Sequence of chain 1.A:
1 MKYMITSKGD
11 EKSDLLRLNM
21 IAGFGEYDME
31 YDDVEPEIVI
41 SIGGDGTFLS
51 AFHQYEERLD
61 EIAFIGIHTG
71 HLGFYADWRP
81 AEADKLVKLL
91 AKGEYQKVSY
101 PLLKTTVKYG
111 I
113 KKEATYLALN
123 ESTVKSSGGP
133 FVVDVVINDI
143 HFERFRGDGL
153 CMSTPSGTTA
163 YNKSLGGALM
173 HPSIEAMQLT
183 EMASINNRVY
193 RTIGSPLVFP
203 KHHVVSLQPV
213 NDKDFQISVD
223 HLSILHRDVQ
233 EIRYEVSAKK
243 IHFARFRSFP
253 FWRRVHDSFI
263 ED

Binding-site contacts:
Ligand atom C3' contacts residue GLU123 of chain 1.A at 3.4 Å.
Ligand atom N7 contacts residue TYR163 of chain 1.A at 3.5 Å.
Ligand atom N6 contacts residue ASP150 of chain 1.C at 2.5 Å (salt-bridge).
Ligand atom C2 contacts residue ILE187 of chain 1.C at 3.7 Å (hydrophobic).
Ligand atom C6 contacts residue TYR163 of chain 1.A at 3.5 Å (hydrophobic).
Ligand atom C2' contacts residue TYR163 of chain 1.A at 3.8 Å (hydrophobic).
Ligand atom C5 contacts residue TYR163 of chain 1.A at 3.4 Å (hydrophobic).
Ligand atom N1 contacts residue ALA185 of chain 1.C at 3.7 Å.
Ligand atom CAN contacts residue PRO132 of chain 1.C at 3.7 Å (hydrophobic).
Ligand atom CAK contacts residue GLY149 of chain 1.C at 3.3 Å.
Ligand atom C2 contacts residue SER166 of chain 1.A at 3.2 Å.
Ligand atom CAG contacts residue HIS223 of chain 1.A at 3.8 Å.
Ligand atom OAB contacts residue HIS223 of chain 1.A at 3.2 Å (h-bond).
Ligand atom O2' contacts residue GLU123 of chain 1.A at 2.5 Å (salt-bridge).
Ligand atom CAY contacts residue GLY149 of chain 1.C at 3.7 Å.
Ligand atom C2' contacts residue GLU123 of chain 1.A at 3.4 Å.
Ligand atom CAY contacts residue PRO132 of chain 1.C at 3.5 Å (hydrophobic).
Ligand atom N3 contacts residue TYR163 of chain 1.A at 3.6 Å (h-bond).
Ligand atom N7 contacts residue ASP150 of chain 1.C at 3.8 Å.
Ligand atom C6 contacts residue ASP150 of chain 1.C at 3.7 Å.
Ligand atom CAO contacts residue TYR163 of chain 1.A at 3.5 Å (hydrophobic).
Ligand atom CAJ contacts residue PRO132 of chain 1.C at 3.8 Å (hydrophobic).
Ligand atom O2' contacts residue ASN122 of chain 1.A at 3.7 Å.
Ligand atom N3 contacts residue ALA162 of chain 1.A at 3.8 Å.
Ligand atom O3' contacts residue ASN122 of chain 1.A at 2.7 Å (h-bond).
Ligand atom O3' contacts residue GLU123 of chain 1.A at 3.2 Å (salt-bridge).
Ligand atom O2' contacts residue ALA162 of chain 1.A at 3.3 Å.
Ligand atom N1 contacts residue SER166 of chain 1.A at 2.9 Å (h-bond).
Ligand atom NAS contacts residue ASP150 of chain 1.C at 3.6 Å (salt-bridge).
Ligand atom CAN contacts residue GLY149 of chain 1.C at 3.2 Å.
Ligand atom N6 contacts residue GLY149 of chain 1.C at 3.7 Å.
Ligand atom CAJ contacts residue GLY131 of chain 1.C at 3.8 Å.
Ligand atom CAN contacts residue GLY131 of chain 1.C at 3.2 Å.
Ligand atom N6 contacts residue TYR163 of chain 1.A at 3.5 Å.
Ligand atom CAY contacts residue GLY131 of chain 1.C at 3.7 Å.
Ligand atom C5' contacts residue HIS223 of chain 1.A at 3.4 Å.
Ligand atom BR contacts residue ARG148 of chain 1.C at 3.3 Å.
Ligand atom CAK contacts residue PRO132 of chain 1.C at 3.6 Å (hydrophobic).
Ligand atom N6 contacts residue ALA185 of chain 1.C at 3.1 Å (h-bond).
Ligand atom O2' contacts residue TYR163 of chain 1.A at 3.2 Å.

Sequence of chain 1.C:
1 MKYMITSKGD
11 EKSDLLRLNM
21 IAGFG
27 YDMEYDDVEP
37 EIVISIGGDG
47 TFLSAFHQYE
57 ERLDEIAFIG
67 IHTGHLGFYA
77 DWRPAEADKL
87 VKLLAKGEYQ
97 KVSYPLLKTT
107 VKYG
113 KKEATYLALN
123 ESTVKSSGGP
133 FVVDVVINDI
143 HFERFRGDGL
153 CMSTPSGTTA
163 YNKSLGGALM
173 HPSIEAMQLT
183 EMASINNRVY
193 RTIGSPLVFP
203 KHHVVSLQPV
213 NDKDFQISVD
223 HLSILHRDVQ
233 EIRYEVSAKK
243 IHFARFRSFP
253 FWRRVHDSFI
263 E

The protein below binds the small molecule below.
Small molecule (SMILES): Nc1ncnc2c1nc(SCC(=O)NCCc1cccc(Br)c1)n2[C@@H]1O[C@H](CO)[C@@H](O)[C@H]1O